Binding-site contacts:
Ligand atom O7 contacts residue ASN164 of chain 1.A at 2.9 Å.
Ligand atom C1 contacts residue ASN165 of chain 1.A at 1.5 Å.
Ligand atom C7 contacts residue ASN165 of chain 1.A at 3.6 Å.
Ligand atom C8 contacts residue ASN165 of chain 1.A at 4.4 Å.
Ligand atom N2 contacts residue ASN165 of chain 1.A at 3.0 Å (h-bond).
Ligand atom C5 contacts residue ASN165 of chain 1.A at 3.7 Å.
Ligand atom O7 contacts residue ASN165 of chain 1.A at 3.5 Å (h-bond).
Ligand atom C2 contacts residue ASN165 of chain 1.A at 2.5 Å.
Ligand atom C7 contacts residue ASN164 of chain 1.A at 4.1 Å.
Ligand atom O5 contacts residue ASN165 of chain 1.A at 2.4 Å (h-bond).
Ligand atom C3 contacts residue ASN165 of chain 1.A at 3.9 Å.
Ligand atom C4 contacts residue ASN165 of chain 1.A at 4.3 Å.

This small molecule binds to this protein.
Small molecule (SMILES): CC(=O)N[C@@H]1[C@@H](O)[C@H](O)[C@@H](CO)O[C@H]1O

Sequence of chain 1.A:
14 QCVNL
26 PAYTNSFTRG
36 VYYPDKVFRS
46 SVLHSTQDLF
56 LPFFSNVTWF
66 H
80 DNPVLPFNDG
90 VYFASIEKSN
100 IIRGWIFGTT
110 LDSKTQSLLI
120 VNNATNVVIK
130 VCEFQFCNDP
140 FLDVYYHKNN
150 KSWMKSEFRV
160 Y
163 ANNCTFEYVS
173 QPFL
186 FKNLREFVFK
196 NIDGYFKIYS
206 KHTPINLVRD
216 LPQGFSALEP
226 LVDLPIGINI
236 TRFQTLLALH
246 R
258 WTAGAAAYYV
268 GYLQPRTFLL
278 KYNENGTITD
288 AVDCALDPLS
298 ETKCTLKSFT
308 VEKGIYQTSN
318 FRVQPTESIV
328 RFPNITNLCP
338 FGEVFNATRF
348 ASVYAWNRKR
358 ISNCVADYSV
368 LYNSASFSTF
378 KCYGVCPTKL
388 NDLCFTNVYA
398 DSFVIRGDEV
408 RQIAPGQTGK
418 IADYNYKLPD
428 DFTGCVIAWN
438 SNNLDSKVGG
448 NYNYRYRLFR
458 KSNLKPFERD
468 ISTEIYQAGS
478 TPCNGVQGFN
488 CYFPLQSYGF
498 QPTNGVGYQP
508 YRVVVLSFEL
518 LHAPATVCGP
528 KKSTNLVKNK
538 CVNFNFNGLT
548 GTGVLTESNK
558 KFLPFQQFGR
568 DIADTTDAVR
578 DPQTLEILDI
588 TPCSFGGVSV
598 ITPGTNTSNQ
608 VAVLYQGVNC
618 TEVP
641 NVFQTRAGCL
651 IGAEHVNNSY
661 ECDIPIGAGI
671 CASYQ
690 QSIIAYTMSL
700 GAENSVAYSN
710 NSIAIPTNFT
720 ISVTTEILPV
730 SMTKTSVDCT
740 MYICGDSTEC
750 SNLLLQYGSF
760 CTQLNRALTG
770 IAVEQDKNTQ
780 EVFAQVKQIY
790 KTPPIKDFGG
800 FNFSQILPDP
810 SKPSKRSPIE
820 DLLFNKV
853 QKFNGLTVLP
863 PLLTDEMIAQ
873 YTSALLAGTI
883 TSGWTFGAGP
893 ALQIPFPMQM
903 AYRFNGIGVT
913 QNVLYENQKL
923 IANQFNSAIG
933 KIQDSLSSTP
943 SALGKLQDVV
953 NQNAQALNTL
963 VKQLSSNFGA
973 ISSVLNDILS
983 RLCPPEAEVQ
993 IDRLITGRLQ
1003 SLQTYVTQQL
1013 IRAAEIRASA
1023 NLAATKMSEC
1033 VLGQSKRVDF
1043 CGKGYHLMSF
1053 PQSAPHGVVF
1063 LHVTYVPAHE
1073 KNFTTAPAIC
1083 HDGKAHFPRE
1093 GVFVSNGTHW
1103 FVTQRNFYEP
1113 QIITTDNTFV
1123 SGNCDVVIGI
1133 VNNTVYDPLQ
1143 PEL